This small molecule binds to this protein.
Small molecule (SMILES): OC[C@H]1O[C@H](O[C@H]2[C@@H](O)[C@@H](CO)O[C@@H](O[C@H]3[C@H](O)[C@@H](O)[C@H](O)O[C@@H]3CO)[C@@H]2O)[C@H](O)[C@@H](O)[C@H]1O

Binding-site contacts:
Ligand atom O6 contacts residue PRO51 of chain 1.T at 2.8 Å.
Ligand atom C3 contacts residue THR104 of chain 1.T at 4.0 Å.
Ligand atom C2 contacts residue CA1 of chain 1.FC at 3.9 Å.
Ligand atom C4 contacts residue THR104 of chain 1.T at 3.4 Å.
Ligand atom O2 contacts residue ASN107 of chain 1.T at 2.8 Å (h-bond).
Ligand atom O6 contacts residue HIS50 of chain 1.T at 3.8 Å.
Ligand atom O2 contacts residue GLN53 of chain 1.T at 2.4 Å (h-bond).
Ligand atom O3 contacts residue CA1 of chain 1.FC at 2.6 Å.
Ligand atom C1 contacts residue TYR36 of chain 1.T at 4.0 Å (hydrophobic).
Ligand atom C5 contacts residue GLN53 of chain 1.T at 3.8 Å.
Ligand atom O3 contacts residue THR104 of chain 1.T at 3.3 Å (h-bond).
Ligand atom C2 contacts residue GLN53 of chain 1.T at 3.3 Å.
Ligand atom C4 contacts residue ASP100 of chain 1.T at 3.6 Å.
Ligand atom O4 contacts residue ASP100 of chain 1.T at 2.7 Å (salt-bridge).
Ligand atom C6 contacts residue ASP100 of chain 1.T at 3.3 Å.
Ligand atom O3 contacts residue ASN107 of chain 1.T at 2.9 Å (h-bond).
Ligand atom C4 contacts residue GLN53 of chain 1.T at 3.9 Å.
Ligand atom O4 contacts residue THR104 of chain 1.T at 3.4 Å (h-bond).
Ligand atom O6 contacts residue HIS50 of chain 1.T at 3.0 Å (h-bond).
Ligand atom C3 contacts residue TYR36 of chain 1.T at 3.9 Å (hydrophobic).
Ligand atom C3 contacts residue CA1 of chain 1.FC at 3.4 Å.
Ligand atom C2 contacts residue ASN107 of chain 1.T at 3.7 Å.
Ligand atom O4 contacts residue TYR36 of chain 1.T at 3.2 Å (h-bond).
Ligand atom O2 contacts residue GLY37 of chain 1.T at 4.0 Å.
Ligand atom O5 contacts residue TYR36 of chain 1.T at 3.6 Å.
Ligand atom C6 contacts residue HIS50 of chain 1.T at 3.8 Å.
Ligand atom C4 contacts residue CA1 of chain 1.FC at 3.4 Å.
Ligand atom C6 contacts residue GLN53 of chain 1.T at 3.8 Å.
Ligand atom O4 contacts residue CA1 of chain 1.FC at 2.5 Å.
Ligand atom C2 contacts residue TYR36 of chain 1.T at 3.4 Å (hydrophobic).
Ligand atom O2 contacts residue HIS50 of chain 1.T at 3.1 Å (h-bond).
Ligand atom C6 contacts residue VAL101 of chain 1.T at 4.0 Å (hydrophobic).
Ligand atom O5 contacts residue HIS50 of chain 1.T at 3.1 Å (h-bond).
Ligand atom O6 contacts residue GLN53 of chain 1.T at 2.7 Å (h-bond).
Ligand atom C5 contacts residue GLN53 of chain 1.T at 3.9 Å.
Ligand atom O3 contacts residue TYR36 of chain 1.T at 3.5 Å (h-bond).
Ligand atom C5 contacts residue HIS50 of chain 1.T at 4.0 Å.
Ligand atom C3 contacts residue ASN107 of chain 1.T at 3.8 Å.
Ligand atom O4 contacts residue GLN53 of chain 1.T at 3.1 Å (h-bond).
Ligand atom O2 contacts residue TYR36 of chain 1.T at 3.8 Å.

Sequence of chain 1.T:
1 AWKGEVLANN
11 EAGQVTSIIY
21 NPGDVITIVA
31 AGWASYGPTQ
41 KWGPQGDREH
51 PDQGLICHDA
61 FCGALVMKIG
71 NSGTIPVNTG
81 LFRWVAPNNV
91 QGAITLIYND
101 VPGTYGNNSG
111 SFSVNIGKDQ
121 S